Sequence of chain 1.A:
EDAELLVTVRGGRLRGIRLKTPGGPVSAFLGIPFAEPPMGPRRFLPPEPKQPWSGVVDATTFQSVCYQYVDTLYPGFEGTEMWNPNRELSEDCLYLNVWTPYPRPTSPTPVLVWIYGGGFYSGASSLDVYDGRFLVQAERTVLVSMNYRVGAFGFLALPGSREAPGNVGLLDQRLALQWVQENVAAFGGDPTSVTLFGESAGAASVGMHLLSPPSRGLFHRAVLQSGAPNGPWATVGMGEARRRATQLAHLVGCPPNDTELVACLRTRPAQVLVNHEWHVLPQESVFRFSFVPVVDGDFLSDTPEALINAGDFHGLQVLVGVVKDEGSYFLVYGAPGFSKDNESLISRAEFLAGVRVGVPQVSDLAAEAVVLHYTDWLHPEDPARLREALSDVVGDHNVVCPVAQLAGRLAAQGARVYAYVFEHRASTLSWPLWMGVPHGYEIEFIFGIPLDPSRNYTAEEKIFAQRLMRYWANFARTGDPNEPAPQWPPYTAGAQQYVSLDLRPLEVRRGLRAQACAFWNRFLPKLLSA

This protein binds this small molecule.
Small molecule (SMILES): CC(=O)N[C@@H]1[C@@H](O)[C@H](O)[C@@H](CO)O[C@H]1O

Binding-site contacts:
Ligand atom C5 contacts residue ASN463 of chain 1.A at 4.1 Å.
Ligand atom O7 contacts residue ASN463 of chain 1.A at 4.1 Å.
Ligand atom C7 contacts residue ASN463 of chain 1.A at 4.2 Å.
Ligand atom N2 contacts residue ASN463 of chain 1.A at 4.1 Å.
Ligand atom O5 contacts residue ASN463 of chain 1.A at 2.8 Å (h-bond).
Ligand atom C1 contacts residue ASN463 of chain 1.A at 2.3 Å.
Ligand atom C2 contacts residue ASN463 of chain 1.A at 3.6 Å.
Ligand atom C8 contacts residue SER461 of chain 1.A at 4.4 Å.